Sequence of chain 18.D:
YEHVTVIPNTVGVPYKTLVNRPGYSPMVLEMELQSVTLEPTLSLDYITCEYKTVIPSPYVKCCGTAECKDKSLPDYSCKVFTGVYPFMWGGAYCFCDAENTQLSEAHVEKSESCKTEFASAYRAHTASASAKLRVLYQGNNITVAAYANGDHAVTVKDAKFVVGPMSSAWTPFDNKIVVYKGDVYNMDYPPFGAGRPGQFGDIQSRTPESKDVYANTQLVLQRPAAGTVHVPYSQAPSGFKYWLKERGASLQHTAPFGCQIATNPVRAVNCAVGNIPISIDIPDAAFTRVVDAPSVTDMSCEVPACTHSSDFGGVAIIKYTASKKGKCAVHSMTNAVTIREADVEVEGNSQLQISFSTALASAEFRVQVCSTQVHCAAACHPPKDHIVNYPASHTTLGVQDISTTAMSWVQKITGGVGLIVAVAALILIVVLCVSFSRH

Binding-site contacts:
Ligand atom C2 contacts residue ASN259 of chain 18.E at 2.4 Å.
Ligand atom O6 contacts residue THR116 of chain 18.D at 3.2 Å (h-bond).
Ligand atom C6 contacts residue THR116 of chain 18.D at 4.5 Å.
Ligand atom C5 contacts residue ASN259 of chain 18.E at 3.6 Å.
Ligand atom O5 contacts residue THR116 of chain 18.D at 3.8 Å.
Ligand atom O6 contacts residue LYS115 of chain 18.D at 3.5 Å (salt-bridge).
Ligand atom C4 contacts residue ASN259 of chain 18.E at 4.1 Å.
Ligand atom O7 contacts residue GLU117 of chain 18.D at 4.3 Å.
Ligand atom C3 contacts residue ASN259 of chain 18.E at 3.7 Å.
Ligand atom C7 contacts residue ASN259 of chain 18.E at 3.1 Å.
Ligand atom O6 contacts residue ASN259 of chain 18.E at 4.4 Å.
Ligand atom C6 contacts residue LYS115 of chain 18.D at 4.3 Å.
Ligand atom O5 contacts residue ASN259 of chain 18.E at 2.3 Å (h-bond).
Ligand atom O7 contacts residue ASN259 of chain 18.E at 2.7 Å (h-bond).
Ligand atom N2 contacts residue ASN259 of chain 18.E at 3.0 Å (h-bond).
Ligand atom C1 contacts residue ASN259 of chain 18.E at 1.4 Å.
Ligand atom O7 contacts residue LYS181 of chain 18.D at 4.3 Å.
Ligand atom C8 contacts residue ASN259 of chain 18.E at 4.4 Å.

Sequence of chain 18.E:
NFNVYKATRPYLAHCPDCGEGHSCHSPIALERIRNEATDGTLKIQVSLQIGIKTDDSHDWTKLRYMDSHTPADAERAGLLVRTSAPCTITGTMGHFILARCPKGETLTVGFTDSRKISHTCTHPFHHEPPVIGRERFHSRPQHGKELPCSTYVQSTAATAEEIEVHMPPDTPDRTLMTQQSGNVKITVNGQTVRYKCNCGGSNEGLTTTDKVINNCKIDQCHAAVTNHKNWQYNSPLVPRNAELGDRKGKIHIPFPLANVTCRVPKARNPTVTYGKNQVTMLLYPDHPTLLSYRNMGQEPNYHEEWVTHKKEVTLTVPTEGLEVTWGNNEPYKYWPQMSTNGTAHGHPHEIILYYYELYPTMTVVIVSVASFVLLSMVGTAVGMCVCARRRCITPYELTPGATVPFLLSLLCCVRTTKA

This protein binds this small molecule.
Small molecule (SMILES): CC(=O)N[C@@H]1[C@@H](O)[C@H](O)[C@@H](CO)O[C@H]1O